Sequence of chain 1.B:
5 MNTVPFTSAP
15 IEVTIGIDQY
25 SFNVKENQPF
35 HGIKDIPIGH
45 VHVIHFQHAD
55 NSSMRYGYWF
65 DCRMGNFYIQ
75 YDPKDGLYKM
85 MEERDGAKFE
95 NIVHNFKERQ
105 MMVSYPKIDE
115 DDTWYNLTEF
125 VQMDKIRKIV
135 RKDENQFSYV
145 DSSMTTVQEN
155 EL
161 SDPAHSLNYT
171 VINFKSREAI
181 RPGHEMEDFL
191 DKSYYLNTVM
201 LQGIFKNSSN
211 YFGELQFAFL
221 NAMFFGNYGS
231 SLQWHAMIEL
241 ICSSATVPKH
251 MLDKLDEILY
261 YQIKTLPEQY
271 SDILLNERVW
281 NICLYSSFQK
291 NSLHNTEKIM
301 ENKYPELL

This protein binds this small molecule.
Small molecule (SMILES): COc1cc(CN)ccc1C

Binding-site contacts:
Ligand atom C4 contacts residue THR170 of chain 1.B at 4.0 Å.
Ligand atom C7 contacts residue ASN210 of chain 1.B at 3.2 Å.
Ligand atom O contacts residue LYS132 of chain 1.B at 4.4 Å.
Ligand atom C8 contacts residue ASN168 of chain 1.B at 3.5 Å.
Ligand atom O contacts residue ASN210 of chain 1.B at 3.4 Å.
Ligand atom C1 contacts residue PHE205 of chain 1.B at 4.2 Å (hydrophobic).
Ligand atom N contacts residue TYR169 of chain 1.B at 3.8 Å.
Ligand atom C3 contacts residue ILE204 of chain 1.B at 4.2 Å (hydrophobic).
Ligand atom C7 contacts residue GLU214 of chain 1.B at 4.3 Å.
Ligand atom C8 contacts residue THR170 of chain 1.B at 3.6 Å.
Ligand atom C5 contacts residue LYS132 of chain 1.B at 3.8 Å.
Ligand atom N contacts residue ILE133 of chain 1.B at 4.2 Å.
Ligand atom C1 contacts residue ILE204 of chain 1.B at 4.0 Å (hydrophobic).
Ligand atom N contacts residue ASN168 of chain 1.B at 3.2 Å (h-bond).
Ligand atom C1 contacts residue LYS132 of chain 1.B at 4.0 Å.
Ligand atom O contacts residue PHE205 of chain 1.B at 3.9 Å.
Ligand atom C4 contacts residue GLU214 of chain 1.B at 4.1 Å.
Ligand atom C contacts residue ASN210 of chain 1.B at 3.6 Å.
Ligand atom C contacts residue LYS132 of chain 1.B at 4.3 Å.
Ligand atom N contacts residue PHE205 of chain 1.B at 4.2 Å.
Ligand atom C3 contacts residue THR170 of chain 1.B at 4.3 Å.
Ligand atom C4 contacts residue LYS132 of chain 1.B at 4.0 Å.
Ligand atom C2 contacts residue LYS132 of chain 1.B at 3.7 Å.
Ligand atom N contacts residue GLU214 of chain 1.B at 2.6 Å (salt-bridge).
Ligand atom C5 contacts residue PHE205 of chain 1.B at 3.8 Å (hydrophobic).
Ligand atom C contacts residue ILE204 of chain 1.B at 4.0 Å (hydrophobic).
Ligand atom C6 contacts residue LYS132 of chain 1.B at 4.0 Å.
Ligand atom C8 contacts residue GLU214 of chain 1.B at 3.8 Å.
Ligand atom C4 contacts residue PHE205 of chain 1.B at 4.3 Å (hydrophobic).
Ligand atom C8 contacts residue LYS132 of chain 1.B at 4.0 Å.
Ligand atom C contacts residue PHE205 of chain 1.B at 3.3 Å (hydrophobic).
Ligand atom C2 contacts residue ILE204 of chain 1.B at 3.5 Å (hydrophobic).
Ligand atom C5 contacts residue GLU214 of chain 1.B at 3.6 Å.
Ligand atom C7 contacts residue LYS129 of chain 1.B at 3.8 Å.
Ligand atom C6 contacts residue ASN210 of chain 1.B at 4.4 Å.
Ligand atom C3 contacts residue LYS132 of chain 1.B at 3.8 Å.
Ligand atom N contacts residue THR170 of chain 1.B at 3.0 Å (h-bond).
Ligand atom C7 contacts residue PHE205 of chain 1.B at 4.2 Å (hydrophobic).
Ligand atom C6 contacts residue PHE205 of chain 1.B at 3.8 Å (hydrophobic).